Binding-site contacts:
Ligand atom N8 contacts residue LYS68 of chain 1.A at 3.8 Å.
Ligand atom C9 contacts residue LYS68 of chain 1.A at 3.8 Å.
Ligand atom C17 contacts residue VAL66 of chain 1.A at 3.9 Å (hydrophobic).
Ligand atom C1 contacts residue ASP175 of chain 1.A at 3.5 Å.
Ligand atom C15 contacts residue VAL116 of chain 1.A at 4.0 Å (hydrophobic).
Ligand atom C6 contacts residue VAL53 of chain 1.A at 3.9 Å (hydrophobic).
Ligand atom C2 contacts residue VAL53 of chain 1.A at 3.4 Å (hydrophobic).
Ligand atom C24 contacts residue VAL116 of chain 1.A at 3.4 Å (hydrophobic).
Ligand atom C3 contacts residue ARG47 of chain 1.A at 3.7 Å.
Ligand atom C24 contacts residue ASN118 of chain 1.A at 3.5 Å.
Ligand atom N16 contacts residue VAL66 of chain 1.A at 3.6 Å.
Ligand atom C20 contacts residue VAL66 of chain 1.A at 3.9 Å (hydrophobic).
Ligand atom N22 contacts residue VAL116 of chain 1.A at 2.9 Å (h-bond).
Ligand atom C11 contacts residue PHE113 of chain 1.A at 3.6 Å (hydrophobic).
Ligand atom O10 contacts residue ILE174 of chain 1.A at 3.4 Å.
Ligand atom N21 contacts residue VAL66 of chain 1.A at 3.6 Å.
Ligand atom C20 contacts residue VAL116 of chain 1.A at 3.5 Å (hydrophobic).
Ligand atom C3 contacts residue VAL53 of chain 1.A at 3.6 Å (hydrophobic).
Ligand atom C1 contacts residue GLY48 of chain 1.A at 3.8 Å.
Ligand atom C1 contacts residue VAL53 of chain 1.A at 3.9 Å (hydrophobic).
Ligand atom C9 contacts residue ASP175 of chain 1.A at 3.9 Å.
Ligand atom C7 contacts residue VAL53 of chain 1.A at 3.6 Å (hydrophobic).
Ligand atom C6 contacts residue ILE174 of chain 1.A at 3.9 Å (hydrophobic).
Ligand atom C20 contacts residue GLU114 of chain 1.A at 3.4 Å.
Ligand atom N12 contacts residue VAL53 of chain 1.A at 3.8 Å.
Ligand atom N8 contacts residue ASP175 of chain 1.A at 3.5 Å (salt-bridge).
Ligand atom C25 contacts residue ASN118 of chain 1.A at 3.6 Å.
Ligand atom C23 contacts residue VAL116 of chain 1.A at 3.6 Å (hydrophobic).
Ligand atom N21 contacts residue VAL116 of chain 1.A at 3.0 Å (h-bond).
Ligand atom N18 contacts residue ILE174 of chain 1.A at 3.8 Å.
Ligand atom C15 contacts residue MET163 of chain 1.A at 3.9 Å (hydrophobic).
Ligand atom O10 contacts residue ASP175 of chain 1.A at 3.2 Å.
Ligand atom N16 contacts residue MET163 of chain 1.A at 3.9 Å.
Ligand atom N18 contacts residue VAL66 of chain 1.A at 4.0 Å.
Ligand atom C5 contacts residue VAL53 of chain 1.A at 3.7 Å (hydrophobic).
Ligand atom C1 contacts residue SER51 of chain 1.A at 3.8 Å.
Ligand atom C20 contacts residue ILE95 of chain 1.A at 3.9 Å (hydrophobic).
Ligand atom C11 contacts residue LYS68 of chain 1.A at 3.6 Å.
Ligand atom N8 contacts residue VAL53 of chain 1.A at 3.9 Å.
Ligand atom C4 contacts residue VAL53 of chain 1.A at 4.0 Å (hydrophobic).

Sequence of chain 1.A:
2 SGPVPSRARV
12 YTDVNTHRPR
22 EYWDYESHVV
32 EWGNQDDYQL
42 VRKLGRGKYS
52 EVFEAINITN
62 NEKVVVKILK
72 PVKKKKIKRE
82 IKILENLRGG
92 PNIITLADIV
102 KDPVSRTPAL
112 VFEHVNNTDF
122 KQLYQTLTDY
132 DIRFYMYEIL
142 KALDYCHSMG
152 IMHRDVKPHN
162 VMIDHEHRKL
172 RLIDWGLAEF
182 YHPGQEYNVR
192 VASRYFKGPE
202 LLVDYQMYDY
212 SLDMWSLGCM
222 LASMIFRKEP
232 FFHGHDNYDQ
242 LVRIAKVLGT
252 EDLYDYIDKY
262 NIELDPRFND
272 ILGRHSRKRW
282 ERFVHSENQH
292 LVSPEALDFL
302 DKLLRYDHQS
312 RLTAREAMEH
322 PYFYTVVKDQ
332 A

The small molecule below binds the protein below.
Small molecule (SMILES): CC(=O)Nc1cc(Nc2cc(NC3CC3)n3nccc3n2)ccc1C